A small-molecule ligand and the protein it binds are described below.
Small molecule (SMILES): CC(=O)N[C@H]1[C@H](O[C@H]2[C@H](O)[C@@H](NC(C)=O)CO[C@@H]2CO)O[C@H](CO)[C@@H](O)[C@@H]1O

Sequence of chain 1.B:
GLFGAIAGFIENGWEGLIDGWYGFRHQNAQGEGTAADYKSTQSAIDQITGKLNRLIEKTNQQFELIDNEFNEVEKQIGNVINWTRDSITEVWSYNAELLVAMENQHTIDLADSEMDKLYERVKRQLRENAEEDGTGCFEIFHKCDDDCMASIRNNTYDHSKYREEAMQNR

Sequence of chain 1.A:
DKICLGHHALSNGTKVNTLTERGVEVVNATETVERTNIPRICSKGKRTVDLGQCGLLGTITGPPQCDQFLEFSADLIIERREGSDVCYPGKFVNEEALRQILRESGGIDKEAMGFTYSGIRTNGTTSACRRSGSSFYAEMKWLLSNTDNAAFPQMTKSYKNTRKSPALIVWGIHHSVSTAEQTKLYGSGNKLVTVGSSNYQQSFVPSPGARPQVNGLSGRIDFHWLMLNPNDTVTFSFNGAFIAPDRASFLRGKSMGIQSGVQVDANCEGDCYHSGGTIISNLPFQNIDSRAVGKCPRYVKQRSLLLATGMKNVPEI

Binding-site contacts:
Ligand atom O6 contacts residue ARG85 of chain 1.B at 4.5 Å.
Ligand atom C1 contacts residue ASN82 of chain 1.B at 1.4 Å.
Ligand atom C7 contacts residue LYS75 of chain 1.B at 3.9 Å.
Ligand atom N2 contacts residue ASN82 of chain 1.B at 3.0 Å (h-bond).
Ligand atom O7 contacts residue ASN79 of chain 1.B at 3.4 Å (h-bond).
Ligand atom C8 contacts residue GLU72 of chain 1.B at 3.5 Å.
Ligand atom O7 contacts residue ASN82 of chain 1.B at 4.3 Å.
Ligand atom C8 contacts residue GLU69 of chain 1.B at 4.0 Å.
Ligand atom O3 contacts residue GLU72 of chain 1.B at 3.8 Å.
Ligand atom C8 contacts residue GLY78 of chain 1.B at 4.1 Å.
Ligand atom N2 contacts residue ASN79 of chain 1.B at 4.4 Å.
Ligand atom O7 contacts residue GLU69 of chain 1.B at 4.2 Å.
Ligand atom C7 contacts residue ASN79 of chain 1.B at 3.5 Å.
Ligand atom O6 contacts residue ARG291 of chain 1.A at 4.1 Å.
Ligand atom C7 contacts residue ASN82 of chain 1.B at 3.9 Å.
Ligand atom O5 contacts residue ASN82 of chain 1.B at 2.3 Å (h-bond).
Ligand atom C3 contacts residue ASN82 of chain 1.B at 3.9 Å.
Ligand atom N2 contacts residue GLU72 of chain 1.B at 3.8 Å.
Ligand atom C5 contacts residue ASN82 of chain 1.B at 3.6 Å.
Ligand atom C8 contacts residue ARG291 of chain 1.A at 3.9 Å.
Ligand atom O7 contacts residue GLU72 of chain 1.B at 4.2 Å.
Ligand atom C3 contacts residue GLU72 of chain 1.B at 4.2 Å.
Ligand atom C8 contacts residue LYS75 of chain 1.B at 3.4 Å.
Ligand atom C2 contacts residue ASN82 of chain 1.B at 2.5 Å.
Ligand atom C7 contacts residue GLU72 of chain 1.B at 3.6 Å.
Ligand atom C8 contacts residue ASN79 of chain 1.B at 3.2 Å.
Ligand atom C7 contacts residue GLU69 of chain 1.B at 4.5 Å.
Ligand atom C4 contacts residue ASN82 of chain 1.B at 4.2 Å.
Ligand atom O7 contacts residue LYS75 of chain 1.B at 3.7 Å.